Sequence of chain 1.B:
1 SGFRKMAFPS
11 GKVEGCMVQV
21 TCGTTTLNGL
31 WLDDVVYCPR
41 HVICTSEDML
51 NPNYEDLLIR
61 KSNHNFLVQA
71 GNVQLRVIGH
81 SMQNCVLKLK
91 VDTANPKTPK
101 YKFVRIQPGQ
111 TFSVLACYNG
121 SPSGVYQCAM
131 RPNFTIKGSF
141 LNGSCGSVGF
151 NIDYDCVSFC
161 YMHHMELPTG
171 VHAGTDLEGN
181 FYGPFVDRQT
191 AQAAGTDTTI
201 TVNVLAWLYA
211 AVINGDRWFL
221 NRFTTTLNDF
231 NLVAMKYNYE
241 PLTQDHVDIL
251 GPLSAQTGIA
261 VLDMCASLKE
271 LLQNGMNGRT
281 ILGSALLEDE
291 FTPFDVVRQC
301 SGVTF

Binding-site contacts:
Ligand atom C9 contacts residue CYS145 of chain 1.A at 3.8 Å (hydrophobic).
Ligand atom C16 contacts residue ASN142 of chain 1.A at 3.8 Å.
Ligand atom C15 contacts residue LEU141 of chain 1.A at 3.6 Å (hydrophobic).
Ligand atom C13 contacts residue LEU141 of chain 1.A at 3.6 Å (hydrophobic).
Ligand atom C14 contacts residue PHE140 of chain 1.A at 3.9 Å (hydrophobic).
Ligand atom CL contacts residue ARG188 of chain 1.A at 3.1 Å.
Ligand atom N1 contacts residue HIS163 of chain 1.A at 2.8 Å (h-bond).
Ligand atom C13 contacts residue HIS163 of chain 1.A at 3.9 Å.
Ligand atom C8 contacts residue ASN142 of chain 1.A at 3.3 Å.
Ligand atom C2 contacts residue HIS41 of chain 1.A at 3.8 Å.
Ligand atom C17 contacts residue DMS1 of chain 1.F at 3.7 Å.
Ligand atom N1 contacts residue SER144 of chain 1.A at 3.4 Å (h-bond).
Ligand atom CL contacts residue MET49 of chain 1.A at 3.2 Å.
Ligand atom C5 contacts residue GLN189 of chain 1.A at 3.8 Å.
Ligand atom C1 contacts residue HIS164 of chain 1.A at 3.6 Å.
Ligand atom C13 contacts residue PHE140 of chain 1.A at 3.4 Å (hydrophobic).
Ligand atom C13 contacts residue SER144 of chain 1.A at 3.9 Å.
Ligand atom O contacts residue MET165 of chain 1.A at 3.5 Å.
Ligand atom C2 contacts residue MET165 of chain 1.A at 3.6 Å (hydrophobic).
Ligand atom C14 contacts residue GLU166 of chain 1.A at 3.6 Å.
Ligand atom C2 contacts residue HIS164 of chain 1.A at 3.3 Å.
Ligand atom C9 contacts residue ASN142 of chain 1.A at 3.4 Å.
Ligand atom C14 contacts residue LEU141 of chain 1.A at 3.5 Å (hydrophobic).
Ligand atom C1 contacts residue MET165 of chain 1.A at 3.5 Å (hydrophobic).
Ligand atom C14 contacts residue ASN142 of chain 1.A at 3.7 Å.
Ligand atom CL contacts residue MET165 of chain 1.A at 3.1 Å.
Ligand atom C contacts residue MET165 of chain 1.A at 3.4 Å (hydrophobic).
Ligand atom C12 contacts residue GLU166 of chain 1.A at 3.8 Å.
Ligand atom N1 contacts residue LEU141 of chain 1.A at 3.9 Å.
Ligand atom C contacts residue MET49 of chain 1.A at 3.6 Å (hydrophobic).
Ligand atom C15 contacts residue SER1 of chain 1.B at 3.9 Å.
Ligand atom N1 contacts residue GLU166 of chain 1.A at 3.8 Å.
Ligand atom C12 contacts residue HIS163 of chain 1.A at 3.5 Å.
Ligand atom C15 contacts residue GLU166 of chain 1.A at 3.3 Å.
Ligand atom C15 contacts residue PHE140 of chain 1.A at 3.5 Å (hydrophobic).
Ligand atom C13 contacts residue GLU166 of chain 1.A at 3.5 Å.
Ligand atom C15 contacts residue ASN142 of chain 1.A at 3.6 Å.
Ligand atom C1 contacts residue HIS41 of chain 1.A at 3.7 Å.
Ligand atom CL contacts residue ASP187 of chain 1.A at 3.3 Å.
Ligand atom O contacts residue GLU166 of chain 1.A at 3.1 Å (salt-bridge).

Sequence of chain 1.A:
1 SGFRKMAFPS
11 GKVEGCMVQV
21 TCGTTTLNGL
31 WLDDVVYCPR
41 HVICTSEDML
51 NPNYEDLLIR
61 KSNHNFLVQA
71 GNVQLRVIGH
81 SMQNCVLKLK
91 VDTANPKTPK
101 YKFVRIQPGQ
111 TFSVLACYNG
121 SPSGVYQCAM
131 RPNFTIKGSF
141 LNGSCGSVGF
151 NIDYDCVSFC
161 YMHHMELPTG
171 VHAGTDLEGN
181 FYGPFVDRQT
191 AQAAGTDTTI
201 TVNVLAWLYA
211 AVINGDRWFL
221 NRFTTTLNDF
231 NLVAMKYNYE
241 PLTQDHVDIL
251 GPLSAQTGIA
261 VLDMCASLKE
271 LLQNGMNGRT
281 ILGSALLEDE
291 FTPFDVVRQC

This small molecule binds to this protein.
Small molecule (SMILES): O=C1[C@H](c2ccc(Cl)cc2)CCCN1c1cncc2ccccc12